Sequence of chain 1.B:
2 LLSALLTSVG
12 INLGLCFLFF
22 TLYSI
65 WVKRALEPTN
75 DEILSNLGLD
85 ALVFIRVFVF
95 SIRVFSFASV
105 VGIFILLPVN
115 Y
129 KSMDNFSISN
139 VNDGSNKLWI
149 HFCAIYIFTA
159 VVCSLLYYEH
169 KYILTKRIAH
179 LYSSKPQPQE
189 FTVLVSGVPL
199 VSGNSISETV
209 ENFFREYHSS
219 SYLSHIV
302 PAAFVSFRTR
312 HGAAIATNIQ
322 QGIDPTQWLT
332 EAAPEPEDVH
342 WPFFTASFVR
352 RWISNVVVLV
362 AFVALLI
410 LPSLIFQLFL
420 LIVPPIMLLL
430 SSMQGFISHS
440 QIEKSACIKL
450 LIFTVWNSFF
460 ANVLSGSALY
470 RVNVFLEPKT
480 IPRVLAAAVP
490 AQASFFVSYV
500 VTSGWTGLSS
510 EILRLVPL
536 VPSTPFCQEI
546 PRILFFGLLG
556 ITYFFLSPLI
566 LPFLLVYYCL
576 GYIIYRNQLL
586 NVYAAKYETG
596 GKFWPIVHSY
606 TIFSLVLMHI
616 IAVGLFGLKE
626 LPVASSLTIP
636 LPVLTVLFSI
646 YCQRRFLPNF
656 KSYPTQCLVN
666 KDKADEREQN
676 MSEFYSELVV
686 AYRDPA

The small molecule below binds the protein below.
Small molecule (SMILES): CC(C)CCC[C@@H](C)[C@H]1CC[C@H]2[C@@H]3CC=C4C[C@@H](O)CC[C@]4(C)[C@H]3CC[C@]12C

Binding-site contacts:
Ligand atom C7 contacts residue LEU450 of chain 1.B at 3.7 Å (hydrophobic).
Ligand atom C24 contacts residue CLR1 of chain 1.N at 3.9 Å.
Ligand atom C26 contacts residue CLR1 of chain 1.N at 4.3 Å.
Ligand atom C9 contacts residue SER604 of chain 1.B at 4.2 Å.
Ligand atom C4 contacts residue ILE601 of chain 1.B at 3.9 Å (hydrophobic).
Ligand atom C6 contacts residue LEU450 of chain 1.B at 4.3 Å (hydrophobic).
Ligand atom C19 contacts residue PLM1 of chain 1.Q at 4.2 Å.
Ligand atom C5 contacts residue ILE601 of chain 1.B at 4.3 Å (hydrophobic).
Ligand atom C1 contacts residue CLR1 of chain 1.N at 4.1 Å.
Ligand atom C15 contacts residue ILE451 of chain 1.B at 4.3 Å (hydrophobic).
Ligand atom C6 contacts residue ILE601 of chain 1.B at 3.9 Å (hydrophobic).
Ligand atom C26 contacts residue PHE474 of chain 1.B at 3.5 Å (hydrophobic).
Ligand atom C1 contacts residue PLM1 of chain 1.Q at 4.4 Å.
Ligand atom C27 contacts residue PLM1 of chain 1.P at 3.8 Å.
Ligand atom C27 contacts residue TRP455 of chain 1.B at 3.5 Å (hydrophobic).
Ligand atom C24 contacts residue PHE459 of chain 1.B at 4.1 Å (hydrophobic).
Ligand atom C15 contacts residue TYR605 of chain 1.B at 4.2 Å (hydrophobic).
Ligand atom C1 contacts residue SER604 of chain 1.B at 3.8 Å.
Ligand atom C25 contacts residue TRP455 of chain 1.B at 4.0 Å (hydrophobic).
Ligand atom C21 contacts residue PHE608 of chain 1.B at 3.6 Å (hydrophobic).
Ligand atom C21 contacts residue CLR1 of chain 1.N at 4.1 Å.
Ligand atom C4 contacts residue ILE447 of chain 1.B at 3.8 Å (hydrophobic).
Ligand atom C26 contacts residue PHE459 of chain 1.B at 3.6 Å (hydrophobic).
Ligand atom C2 contacts residue SER604 of chain 1.B at 4.2 Å.
Ligand atom C7 contacts residue ILE601 of chain 1.B at 4.3 Å (hydrophobic).
Ligand atom C6 contacts residue ILE447 of chain 1.B at 3.8 Å (hydrophobic).
Ligand atom C19 contacts residue PLM1 of chain 1.P at 3.8 Å.
Ligand atom C25 contacts residue PLM1 of chain 1.P at 4.3 Å.
Ligand atom C18 contacts residue PLM1 of chain 1.P at 3.8 Å.
Ligand atom O1 contacts residue PLM1 of chain 1.Q at 3.7 Å.
Ligand atom C25 contacts residue PHE459 of chain 1.B at 3.8 Å (hydrophobic).
Ligand atom C5 contacts residue ILE447 of chain 1.B at 4.1 Å (hydrophobic).
Ligand atom C12 contacts residue CLR1 of chain 1.N at 4.2 Å.
Ligand atom C26 contacts residue TRP455 of chain 1.B at 3.8 Å (hydrophobic).
Ligand atom C26 contacts residue PLM1 of chain 1.P at 4.1 Å.
Ligand atom C23 contacts residue VAL454 of chain 1.B at 4.3 Å (hydrophobic).
Ligand atom C2 contacts residue PLM1 of chain 1.Q at 4.1 Å.
Ligand atom C11 contacts residue CLR1 of chain 1.N at 3.6 Å.
Ligand atom C22 contacts residue PLM1 of chain 1.P at 4.3 Å.
Ligand atom C2 contacts residue CLR1 of chain 1.N at 3.7 Å.